Binding-site contacts:
Ligand atom NH2 contacts residue GLU78 of chain 1.B at 2.5 Å (salt-bridge).
Ligand atom C contacts residue TYR144 of chain 1.B at 3.5 Å (hydrophobic).
Ligand atom N contacts residue PHE46 of chain 1.B at 3.5 Å.
Ligand atom CD1 contacts residue LEU57 of chain 1.B at 3.7 Å (hydrophobic).
Ligand atom CB contacts residue TYR144 of chain 1.B at 3.6 Å (hydrophobic).
Ligand atom CG contacts residue GLU78 of chain 1.B at 3.7 Å.
Ligand atom C contacts residue PHE46 of chain 1.B at 3.6 Å (hydrophobic).
Ligand atom CH contacts residue GLU45 of chain 1.B at 3.7 Å.
Ligand atom CA contacts residue LEU79 of chain 1.B at 3.6 Å (hydrophobic).
Ligand atom O contacts residue TYR144 of chain 1.B at 3.7 Å.
Ligand atom CB contacts residue VAL75 of chain 1.B at 3.6 Å (hydrophobic).
Ligand atom O contacts residue GLY87 of chain 1.B at 3.2 Å.
Ligand atom OD2 contacts residue ARG88 of chain 1.B at 3.1 Å (salt-bridge).
Ligand atom CG contacts residue LEU79 of chain 1.B at 3.6 Å (hydrophobic).
Ligand atom CD1 contacts residue TYR50 of chain 1.B at 3.5 Å (hydrophobic).
Ligand atom O contacts residue ALA91 of chain 1.B at 3.5 Å.
Ligand atom OD1 contacts residue ASN85 of chain 1.B at 3.4 Å.
Ligand atom CD contacts residue ARG88 of chain 1.B at 3.2 Å.
Ligand atom CG contacts residue TYR50 of chain 1.B at 3.2 Å (hydrophobic).
Ligand atom NE2 contacts residue GLU78 of chain 1.B at 2.7 Å (salt-bridge).
Ligand atom CD2 contacts residue PHE54 of chain 1.B at 3.6 Å (hydrophobic).
Ligand atom OD1 contacts residue ASN85 of chain 1.B at 2.9 Å (h-bond).
Ligand atom CD contacts residue TYR50 of chain 1.B at 3.4 Å (hydrophobic).
Ligand atom CG contacts residue ASN85 of chain 1.B at 3.5 Å.
Ligand atom CA contacts residue GLY87 of chain 1.B at 3.6 Å.
Ligand atom CZ contacts residue ARG49 of chain 1.B at 3.6 Å.
Ligand atom OH contacts residue ARG49 of chain 1.B at 3.2 Å (salt-bridge).
Ligand atom CD1 contacts residue ARG49 of chain 1.B at 3.7 Å.
Ligand atom OD1 contacts residue ARG88 of chain 1.B at 3.0 Å (salt-bridge).
Ligand atom CD1 contacts residue LEU61 of chain 1.B at 3.4 Å (hydrophobic).
Ligand atom CG contacts residue ARG88 of chain 1.B at 3.3 Å.
Ligand atom CG contacts residue TYR144 of chain 1.B at 3.6 Å (hydrophobic).
Ligand atom CD1 contacts residue GLN60 of chain 1.B at 3.6 Å.
Ligand atom CB contacts residue ASN85 of chain 1.B at 3.6 Å.
Ligand atom CD contacts residue GLU78 of chain 1.B at 3.7 Å.
Ligand atom N contacts residue TYR144 of chain 1.B at 3.6 Å.
Ligand atom CB contacts residue TYR50 of chain 1.B at 3.5 Å (hydrophobic).
Ligand atom CB contacts residue GLU78 of chain 1.B at 3.6 Å.
Ligand atom NH2 contacts residue ARG81 of chain 1.B at 3.6 Å (salt-bridge).
Ligand atom OE2 contacts residue TYR50 of chain 1.B at 2.7 Å (h-bond).

A small-molecule ligand and the protein it binds are described below.
Small molecule (SMILES): CC[C@H](C)[C@H](N)C(=O)N[C@H](CC(=O)N[C@H](C(=O)N[C@@H](C)C(=O)N[C@@H](CCC(N)=O)C(=O)N[C@@H](CCC(=O)O)CC(=O)N[C@@H](CC(C)C)C(=O)N[C@@H](CCCN=C(N)N)C(=O)N[C@@H](CCCN=C(N)N)C(=O)N[C@H](CC(=O)NCC(=O)N[C@@H](CC(=O)O)C(=O)N[C@@H](CCC(=O)O)C(=O)N[C@H](CC(=O)N[C@@H](CC(N)=O)C(=O)N[C@@H](C)C(=O)N[C@@H](Cc1ccc(O)cc1)C(=O)N[C@H](CC(N)=O)Cc1ccc(O)cc1)Cc1ccccc1)[C@@H](C)CC)[C@@H](C)CC)Cc1c[nH]c2ccccc12

Sequence of chain 1.B:
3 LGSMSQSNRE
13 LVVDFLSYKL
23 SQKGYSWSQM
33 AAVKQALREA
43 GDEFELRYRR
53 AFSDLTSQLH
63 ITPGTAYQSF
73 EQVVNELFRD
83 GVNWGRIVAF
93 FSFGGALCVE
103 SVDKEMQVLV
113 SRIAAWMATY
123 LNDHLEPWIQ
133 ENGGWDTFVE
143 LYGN